Sequence of chain 8.A:
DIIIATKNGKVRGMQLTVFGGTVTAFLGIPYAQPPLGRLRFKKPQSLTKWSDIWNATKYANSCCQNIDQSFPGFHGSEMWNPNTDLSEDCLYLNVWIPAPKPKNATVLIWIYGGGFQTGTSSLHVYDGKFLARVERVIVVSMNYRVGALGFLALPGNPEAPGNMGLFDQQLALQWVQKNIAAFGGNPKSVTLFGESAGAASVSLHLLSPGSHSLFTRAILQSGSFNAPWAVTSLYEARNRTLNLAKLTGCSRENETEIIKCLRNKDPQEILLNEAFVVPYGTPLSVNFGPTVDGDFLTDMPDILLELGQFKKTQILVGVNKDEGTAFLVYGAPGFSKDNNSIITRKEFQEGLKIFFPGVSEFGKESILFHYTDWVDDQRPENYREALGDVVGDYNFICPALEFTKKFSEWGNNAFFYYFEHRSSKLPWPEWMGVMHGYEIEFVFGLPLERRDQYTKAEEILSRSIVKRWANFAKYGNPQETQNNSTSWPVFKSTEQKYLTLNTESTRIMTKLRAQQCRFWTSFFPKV

Binding-site contacts:
Ligand atom C1 contacts residue GLY336 of chain 8.A at 4.3 Å.
Ligand atom C3 contacts residue ASN341 of chain 8.A at 3.8 Å.
Ligand atom O4 contacts residue GLY336 of chain 8.A at 3.8 Å.
Ligand atom O7 contacts residue ASN342 of chain 8.A at 3.4 Å (h-bond).
Ligand atom O5 contacts residue SER338 of chain 8.A at 4.1 Å.
Ligand atom O7 contacts residue ALA334 of chain 8.A at 4.3 Å.
Ligand atom C7 contacts residue ASN342 of chain 8.A at 4.4 Å.
Ligand atom O5 contacts residue SER338 of chain 8.A at 3.4 Å.
Ligand atom O7 contacts residue ILE344 of chain 8.A at 4.1 Å.
Ligand atom C8 contacts residue ASN341 of chain 8.A at 3.4 Å.
Ligand atom C7 contacts residue GLY336 of chain 8.A at 4.2 Å.
Ligand atom O7 contacts residue GLY336 of chain 8.A at 3.1 Å (h-bond).
Ligand atom C5 contacts residue ASN341 of chain 8.A at 3.4 Å.
Ligand atom O5 contacts residue ASN341 of chain 8.A at 2.1 Å (h-bond).
Ligand atom C5 contacts residue ASN341 of chain 8.A at 4.3 Å.
Ligand atom C1 contacts residue SER338 of chain 8.A at 4.0 Å.
Ligand atom C6 contacts residue ASP340 of chain 8.A at 4.0 Å.
Ligand atom C6 contacts residue ASN341 of chain 8.A at 4.5 Å.
Ligand atom C6 contacts residue PHE337 of chain 8.A at 3.8 Å (hydrophobic).
Ligand atom C6 contacts residue SER338 of chain 8.A at 3.6 Å.
Ligand atom C6 contacts residue ASN341 of chain 8.A at 4.1 Å.
Ligand atom C1 contacts residue ASN341 of chain 8.A at 1.4 Å.
Ligand atom C4 contacts residue ASN341 of chain 8.A at 4.2 Å.
Ligand atom O7 contacts residue SER343 of chain 8.A at 3.9 Å.
Ligand atom O7 contacts residue PRO335 of chain 8.A at 3.8 Å.
Ligand atom C7 contacts residue ASN341 of chain 8.A at 3.4 Å.
Ligand atom C5 contacts residue SER338 of chain 8.A at 3.7 Å.
Ligand atom O7 contacts residue ASN341 of chain 8.A at 3.9 Å.
Ligand atom C2 contacts residue ASN341 of chain 8.A at 2.6 Å.
Ligand atom N2 contacts residue ASN341 of chain 8.A at 3.3 Å (h-bond).
Ligand atom C5 contacts residue PHE337 of chain 8.A at 4.1 Å (hydrophobic).
Ligand atom C3 contacts residue GLY336 of chain 8.A at 4.1 Å.
Ligand atom C5 contacts residue GLY336 of chain 8.A at 4.1 Å.
Ligand atom C6 contacts residue SER338 of chain 8.A at 3.8 Å.

The protein below binds the small molecule below.
Small molecule (SMILES): CC(=O)N[C@H]1[C@H](O[C@H]2[C@H](O)[C@@H](NC(C)=O)CO[C@@H]2CO[C@H]2O[C@@H](C)[C@@H](O)[C@@H](O)[C@@H]2O)O[C@H](CO)[C@@H](O)[C@@H]1O